This protein binds this small molecule.
Small molecule (SMILES): NC(N)=NCCC[C@H](NC(=O)[C@@H]1CCCN1)C(=O)N[C@H](C=O)CC1=NC=NC1

Sequence of chain 14.Q:
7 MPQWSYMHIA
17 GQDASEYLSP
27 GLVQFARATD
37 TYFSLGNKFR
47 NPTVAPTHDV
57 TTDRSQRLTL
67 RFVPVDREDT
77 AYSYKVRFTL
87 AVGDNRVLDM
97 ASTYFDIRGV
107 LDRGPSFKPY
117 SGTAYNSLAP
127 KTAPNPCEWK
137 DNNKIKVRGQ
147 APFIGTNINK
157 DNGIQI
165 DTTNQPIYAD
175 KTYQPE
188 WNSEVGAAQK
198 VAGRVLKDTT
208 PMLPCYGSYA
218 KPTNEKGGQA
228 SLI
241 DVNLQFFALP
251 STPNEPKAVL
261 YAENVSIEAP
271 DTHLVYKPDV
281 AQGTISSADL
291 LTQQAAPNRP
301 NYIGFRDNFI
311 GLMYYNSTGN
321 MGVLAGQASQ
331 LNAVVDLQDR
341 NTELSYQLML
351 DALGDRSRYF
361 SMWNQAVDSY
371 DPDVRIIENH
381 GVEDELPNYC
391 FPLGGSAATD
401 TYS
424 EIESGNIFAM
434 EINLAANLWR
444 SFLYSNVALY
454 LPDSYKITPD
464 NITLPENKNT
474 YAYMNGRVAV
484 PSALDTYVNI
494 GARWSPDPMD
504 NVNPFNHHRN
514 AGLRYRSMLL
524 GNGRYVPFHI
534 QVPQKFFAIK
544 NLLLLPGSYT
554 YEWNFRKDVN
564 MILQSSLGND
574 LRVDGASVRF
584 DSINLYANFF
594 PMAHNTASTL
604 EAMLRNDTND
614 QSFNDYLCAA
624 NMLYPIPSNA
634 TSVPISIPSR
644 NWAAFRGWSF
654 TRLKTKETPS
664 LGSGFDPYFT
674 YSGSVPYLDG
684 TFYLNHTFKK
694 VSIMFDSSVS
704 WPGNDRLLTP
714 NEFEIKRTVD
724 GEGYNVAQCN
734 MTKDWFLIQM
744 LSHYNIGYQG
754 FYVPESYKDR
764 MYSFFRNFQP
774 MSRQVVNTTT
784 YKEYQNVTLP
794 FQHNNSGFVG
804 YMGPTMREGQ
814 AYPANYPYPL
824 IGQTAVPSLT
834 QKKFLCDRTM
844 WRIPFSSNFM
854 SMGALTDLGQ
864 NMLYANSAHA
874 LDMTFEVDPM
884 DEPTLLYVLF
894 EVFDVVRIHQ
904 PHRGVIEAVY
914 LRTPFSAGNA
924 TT

Binding-site contacts:
Ligand atom CD contacts residue PHE896 of chain 14.Q at 4.1 Å (hydrophobic).
Ligand atom CB contacts residue TYR619 of chain 14.Q at 3.8 Å (hydrophobic).
Ligand atom CG contacts residue ARG46 of chain 14.S at 3.9 Å.
Ligand atom CD2 contacts residue GLU894 of chain 14.Q at 3.7 Å.
Ligand atom CG contacts residue PHE896 of chain 14.Q at 3.0 Å (hydrophobic).
Ligand atom CD2 contacts residue ARG845 of chain 14.Q at 3.5 Å.
Ligand atom O contacts residue ARG845 of chain 14.Q at 3.8 Å.
Ligand atom CB contacts residue ALA857 of chain 14.Q at 3.9 Å (hydrophobic).
Ligand atom CB contacts residue GLU894 of chain 14.Q at 3.5 Å.
Ligand atom CD contacts residue ARG46 of chain 14.S at 4.1 Å.
Ligand atom CB contacts residue ARG649 of chain 14.Q at 4.1 Å.
Ligand atom CG contacts residue TYR619 of chain 14.Q at 3.8 Å (hydrophobic).
Ligand atom CA contacts residue ARG649 of chain 14.Q at 3.4 Å.
Ligand atom CD contacts residue ASN617 of chain 14.Q at 3.2 Å.
Ligand atom CA contacts residue TYR619 of chain 14.Q at 3.9 Å (hydrophobic).
Ligand atom N contacts residue CYS621 of chain 14.Q at 2.8 Å (h-bond).
Ligand atom NE2 contacts residue GLU894 of chain 14.Q at 4.1 Å.
Ligand atom ND1 contacts residue LEU620 of chain 14.Q at 3.0 Å.
Ligand atom N contacts residue ASN617 of chain 14.Q at 3.6 Å.
Ligand atom CE1 contacts residue LEU620 of chain 14.Q at 3.5 Å (hydrophobic).
Ligand atom CA contacts residue TYR619 of chain 14.Q at 3.8 Å (hydrophobic).
Ligand atom CB contacts residue ARG649 of chain 14.Q at 3.6 Å.
Ligand atom N contacts residue TYR619 of chain 14.Q at 3.6 Å.
Ligand atom N contacts residue ARG649 of chain 14.Q at 4.1 Å.
Ligand atom CG contacts residue GLU894 of chain 14.Q at 3.9 Å.
Ligand atom CG contacts residue ASN617 of chain 14.Q at 4.1 Å.
Ligand atom C contacts residue TYR619 of chain 14.Q at 3.1 Å (hydrophobic).
Ligand atom CE1 contacts residue MET843 of chain 14.Q at 3.6 Å (hydrophobic).
Ligand atom O contacts residue ARG649 of chain 14.Q at 3.9 Å.
Ligand atom CB contacts residue PHE896 of chain 14.Q at 3.3 Å (hydrophobic).
Ligand atom N contacts residue ASP618 of chain 14.Q at 3.9 Å.
Ligand atom O contacts residue TYR619 of chain 14.Q at 2.6 Å.
Ligand atom CE1 contacts residue LEU348 of chain 14.Q at 3.9 Å (hydrophobic).
Ligand atom O contacts residue ALA857 of chain 14.Q at 4.0 Å.
Ligand atom C contacts residue ARG845 of chain 14.Q at 3.6 Å.
Ligand atom CA contacts residue CYS621 of chain 14.Q at 3.7 Å (hydrophobic).
Ligand atom CB contacts residue TYR619 of chain 14.Q at 3.0 Å (hydrophobic).
Ligand atom CD contacts residue ASP897 of chain 14.Q at 3.5 Å.
Ligand atom N contacts residue TYR619 of chain 14.Q at 3.5 Å (h-bond).
Ligand atom CD contacts residue CYS621 of chain 14.Q at 3.6 Å (hydrophobic).

Sequence of chain 14.S:
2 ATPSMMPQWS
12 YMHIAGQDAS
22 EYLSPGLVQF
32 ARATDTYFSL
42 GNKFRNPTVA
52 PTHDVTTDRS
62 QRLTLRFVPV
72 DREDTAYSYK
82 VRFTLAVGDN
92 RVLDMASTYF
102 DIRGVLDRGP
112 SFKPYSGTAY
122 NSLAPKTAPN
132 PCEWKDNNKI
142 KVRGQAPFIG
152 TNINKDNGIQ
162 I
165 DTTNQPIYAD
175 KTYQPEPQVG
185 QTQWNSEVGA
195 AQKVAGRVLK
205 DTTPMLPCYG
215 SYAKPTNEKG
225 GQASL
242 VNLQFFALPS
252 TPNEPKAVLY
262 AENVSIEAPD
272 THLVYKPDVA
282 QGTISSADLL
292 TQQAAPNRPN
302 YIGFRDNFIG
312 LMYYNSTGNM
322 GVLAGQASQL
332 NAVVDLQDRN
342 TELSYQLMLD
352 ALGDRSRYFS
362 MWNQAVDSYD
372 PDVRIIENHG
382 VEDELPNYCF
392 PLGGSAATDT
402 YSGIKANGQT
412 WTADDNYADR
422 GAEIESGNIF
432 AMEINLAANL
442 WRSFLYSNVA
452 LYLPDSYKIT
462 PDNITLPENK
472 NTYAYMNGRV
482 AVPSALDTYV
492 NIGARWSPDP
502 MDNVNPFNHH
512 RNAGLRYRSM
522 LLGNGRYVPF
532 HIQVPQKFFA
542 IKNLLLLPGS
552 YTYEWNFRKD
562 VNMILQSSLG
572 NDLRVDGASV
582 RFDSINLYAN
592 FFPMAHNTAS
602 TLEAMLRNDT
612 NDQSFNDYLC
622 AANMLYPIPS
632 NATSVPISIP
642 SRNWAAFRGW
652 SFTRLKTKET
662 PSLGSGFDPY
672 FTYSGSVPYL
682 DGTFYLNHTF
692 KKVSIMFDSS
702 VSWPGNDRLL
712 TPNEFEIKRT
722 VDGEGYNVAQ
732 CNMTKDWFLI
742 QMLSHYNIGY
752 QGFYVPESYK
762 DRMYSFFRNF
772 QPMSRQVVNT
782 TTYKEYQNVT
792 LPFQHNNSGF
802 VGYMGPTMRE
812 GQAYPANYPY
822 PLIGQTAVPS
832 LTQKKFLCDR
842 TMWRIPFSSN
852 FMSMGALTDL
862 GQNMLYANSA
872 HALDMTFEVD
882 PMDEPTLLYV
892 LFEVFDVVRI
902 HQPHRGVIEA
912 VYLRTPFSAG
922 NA